Sequence of chain 1.A:
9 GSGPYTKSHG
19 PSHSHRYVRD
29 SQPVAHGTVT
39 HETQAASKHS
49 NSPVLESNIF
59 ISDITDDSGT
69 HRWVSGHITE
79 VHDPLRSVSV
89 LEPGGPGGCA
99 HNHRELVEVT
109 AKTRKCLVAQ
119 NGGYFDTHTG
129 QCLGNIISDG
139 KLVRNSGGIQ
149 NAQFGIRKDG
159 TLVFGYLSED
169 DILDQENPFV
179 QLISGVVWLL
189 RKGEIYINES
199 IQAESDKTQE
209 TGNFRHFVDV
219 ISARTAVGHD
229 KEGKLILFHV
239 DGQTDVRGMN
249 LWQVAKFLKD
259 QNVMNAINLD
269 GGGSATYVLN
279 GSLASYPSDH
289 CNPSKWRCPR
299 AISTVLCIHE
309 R

Sequence of chain 1.B:
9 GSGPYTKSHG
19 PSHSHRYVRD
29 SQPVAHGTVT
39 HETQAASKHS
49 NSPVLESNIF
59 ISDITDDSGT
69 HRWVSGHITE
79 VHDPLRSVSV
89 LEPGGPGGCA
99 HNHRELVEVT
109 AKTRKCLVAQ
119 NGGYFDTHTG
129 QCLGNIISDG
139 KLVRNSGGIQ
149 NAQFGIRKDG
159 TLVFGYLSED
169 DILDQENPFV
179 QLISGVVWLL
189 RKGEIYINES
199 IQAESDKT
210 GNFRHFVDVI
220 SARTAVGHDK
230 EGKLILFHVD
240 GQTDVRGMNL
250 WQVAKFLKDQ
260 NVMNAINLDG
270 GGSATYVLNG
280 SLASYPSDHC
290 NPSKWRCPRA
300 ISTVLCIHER

This protein binds this small molecule.
Small molecule (SMILES): CC(=O)N[C@@H]1[C@@H](O)[C@H](O)[C@@H](CO)O[C@H]1O

Binding-site contacts:
Ligand atom N2 contacts residue ASN278 of chain 1.A at 3.0 Å (h-bond).
Ligand atom C5 contacts residue ASN278 of chain 1.A at 3.6 Å.
Ligand atom C7 contacts residue ASN278 of chain 1.A at 3.5 Å.
Ligand atom O6 contacts residue ASN278 of chain 1.A at 4.5 Å.
Ligand atom C6 contacts residue NAG1 of chain 1.L at 4.4 Å.
Ligand atom O6 contacts residue ASN278 of chain 1.B at 4.0 Å.
Ligand atom O7 contacts residue ASN278 of chain 1.A at 3.6 Å.
Ligand atom O5 contacts residue ASN278 of chain 1.A at 2.3 Å (h-bond).
Ligand atom C2 contacts residue ASN278 of chain 1.A at 2.5 Å.
Ligand atom C8 contacts residue LEU115 of chain 1.A at 4.0 Å (hydrophobic).
Ligand atom C1 contacts residue ASN278 of chain 1.A at 1.4 Å.
Ligand atom C3 contacts residue ASN278 of chain 1.A at 3.8 Å.
Ligand atom C4 contacts residue ASN278 of chain 1.A at 4.2 Å.
Ligand atom O6 contacts residue NAG1 of chain 1.L at 3.8 Å.